Binding-site contacts:
Ligand atom C4 contacts residue ASN1131 of chain 1.A at 4.2 Å.
Ligand atom O7 contacts residue ASN1131 of chain 1.A at 3.2 Å (h-bond).
Ligand atom O5 contacts residue ASN1131 of chain 1.A at 2.4 Å (h-bond).
Ligand atom C1 contacts residue ASN1131 of chain 1.A at 1.4 Å.
Ligand atom C5 contacts residue ASN1131 of chain 1.A at 3.7 Å.
Ligand atom C3 contacts residue ASN1131 of chain 1.A at 3.8 Å.
Ligand atom C8 contacts residue ASN1131 of chain 1.A at 4.5 Å.
Ligand atom C2 contacts residue ASN1131 of chain 1.A at 2.5 Å.
Ligand atom C7 contacts residue ASN1131 of chain 1.A at 3.3 Å.
Ligand atom N2 contacts residue ASN1131 of chain 1.A at 2.9 Å (h-bond).

This small molecule binds to this protein.
Small molecule (SMILES): CC(=O)N[C@H]1[C@H](O[C@H]2[C@H](O)[C@@H](NC(C)=O)CO[C@@H]2CO)O[C@H](CO)[C@@H](O)[C@@H]1O

Sequence of chain 1.A:
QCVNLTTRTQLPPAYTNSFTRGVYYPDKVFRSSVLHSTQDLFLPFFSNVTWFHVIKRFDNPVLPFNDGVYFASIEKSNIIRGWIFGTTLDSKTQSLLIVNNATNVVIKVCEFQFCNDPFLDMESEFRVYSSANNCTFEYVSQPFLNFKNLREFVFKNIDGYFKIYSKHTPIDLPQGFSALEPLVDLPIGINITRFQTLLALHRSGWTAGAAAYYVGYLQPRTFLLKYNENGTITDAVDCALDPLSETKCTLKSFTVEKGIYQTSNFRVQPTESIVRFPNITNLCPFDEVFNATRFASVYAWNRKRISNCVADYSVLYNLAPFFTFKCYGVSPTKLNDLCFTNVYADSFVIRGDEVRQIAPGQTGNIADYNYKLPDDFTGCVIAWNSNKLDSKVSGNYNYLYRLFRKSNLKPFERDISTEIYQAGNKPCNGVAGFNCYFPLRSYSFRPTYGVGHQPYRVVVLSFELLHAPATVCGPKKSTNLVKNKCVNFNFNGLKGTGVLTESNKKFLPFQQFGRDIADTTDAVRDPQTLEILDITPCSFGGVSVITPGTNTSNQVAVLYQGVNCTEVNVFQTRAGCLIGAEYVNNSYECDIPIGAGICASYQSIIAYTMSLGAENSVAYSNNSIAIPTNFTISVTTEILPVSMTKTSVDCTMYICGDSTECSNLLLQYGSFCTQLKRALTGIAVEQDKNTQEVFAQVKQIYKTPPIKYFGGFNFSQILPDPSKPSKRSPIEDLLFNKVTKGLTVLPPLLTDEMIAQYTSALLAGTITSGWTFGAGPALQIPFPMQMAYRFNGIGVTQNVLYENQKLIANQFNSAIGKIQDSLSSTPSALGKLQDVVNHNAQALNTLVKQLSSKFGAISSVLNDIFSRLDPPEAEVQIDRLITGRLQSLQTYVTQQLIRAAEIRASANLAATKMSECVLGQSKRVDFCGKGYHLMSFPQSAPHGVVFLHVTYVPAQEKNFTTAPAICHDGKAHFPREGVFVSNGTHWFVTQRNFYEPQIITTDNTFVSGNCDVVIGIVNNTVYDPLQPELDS